This protein binds this small molecule.
Small molecule (SMILES): C[C@@H]1NC(=O)[C@H](C[C@@](C)(O)CO)NC(=O)[C@@H]2CC3=C(N=C4C=CC=CC43)SC[C@H](NC(=O)[C@@H]([C@H](C)O)NC1=O)C(=O)N1C[C@H](O)C[C@H]1C(=O)N[C@@H](C)C(=O)N2

Sequence of chain 1.C:
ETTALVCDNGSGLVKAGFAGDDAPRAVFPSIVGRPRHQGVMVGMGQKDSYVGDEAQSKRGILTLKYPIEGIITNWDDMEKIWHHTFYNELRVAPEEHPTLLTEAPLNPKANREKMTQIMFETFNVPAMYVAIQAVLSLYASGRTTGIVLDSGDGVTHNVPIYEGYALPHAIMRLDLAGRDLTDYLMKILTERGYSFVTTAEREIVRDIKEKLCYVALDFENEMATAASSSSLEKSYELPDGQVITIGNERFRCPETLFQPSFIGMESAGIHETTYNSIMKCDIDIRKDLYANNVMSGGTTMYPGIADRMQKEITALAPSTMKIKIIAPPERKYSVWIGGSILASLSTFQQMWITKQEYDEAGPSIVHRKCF

Binding-site contacts:
Ligand atom CG contacts residue GLU74 of chain 1.C at 4.0 Å.
Ligand atom CZ2 contacts residue ARG179 of chain 1.C at 3.6 Å.
Ligand atom NE1 contacts residue ILE77 of chain 1.C at 3.9 Å.
Ligand atom CG contacts residue HIC75 of chain 1.C at 4.1 Å.
Ligand atom CH2 contacts residue ASN113 of chain 1.C at 4.5 Å.
Ligand atom CD2 contacts residue ILE77 of chain 1.C at 3.5 Å (hydrophobic).
Ligand atom CE2 contacts residue ILE77 of chain 1.C at 3.5 Å (hydrophobic).
Ligand atom CZ3 contacts residue PRO114 of chain 1.C at 3.5 Å (hydrophobic).
Ligand atom CB contacts residue GLU74 of chain 1.C at 3.7 Å.
Ligand atom CH2 contacts residue PRO114 of chain 1.C at 4.1 Å (hydrophobic).
Ligand atom C contacts residue ILE77 of chain 1.C at 4.0 Å (hydrophobic).
Ligand atom CH2 contacts residue ARG179 of chain 1.C at 4.1 Å.
Ligand atom CE3 contacts residue ILE77 of chain 1.C at 3.9 Å (hydrophobic).
Ligand atom NE1 contacts residue ASP181 of chain 1.C at 4.0 Å.
Ligand atom O contacts residue ILE77 of chain 1.C at 3.5 Å.
Ligand atom CZ2 contacts residue ILE77 of chain 1.C at 3.9 Å (hydrophobic).
Ligand atom CA contacts residue THR79 of chain 1.C at 4.3 Å.
Ligand atom CH2 contacts residue ILE77 of chain 1.C at 4.2 Å (hydrophobic).
Ligand atom CE3 contacts residue PRO114 of chain 1.C at 3.9 Å (hydrophobic).
Ligand atom CG contacts residue ILE77 of chain 1.C at 3.8 Å (hydrophobic).
Ligand atom O contacts residue THR79 of chain 1.C at 4.0 Å.
Ligand atom N contacts residue ILE77 of chain 1.C at 4.2 Å.
Ligand atom CA contacts residue ILE77 of chain 1.C at 4.1 Å (hydrophobic).
Ligand atom OD1 contacts residue GLU74 of chain 1.C at 3.9 Å.
Ligand atom OD1 contacts residue HIC75 of chain 1.C at 3.9 Å.
Ligand atom CD1 contacts residue ILE77 of chain 1.C at 4.0 Å (hydrophobic).
Ligand atom CB contacts residue THR79 of chain 1.C at 3.7 Å.
Ligand atom CH2 contacts residue LEU112 of chain 1.C at 4.1 Å (hydrophobic).
Ligand atom CD contacts residue HIC75 of chain 1.C at 4.4 Å.
Ligand atom CZ3 contacts residue ILE77 of chain 1.C at 4.2 Å (hydrophobic).